Sequence of chain 1.A:
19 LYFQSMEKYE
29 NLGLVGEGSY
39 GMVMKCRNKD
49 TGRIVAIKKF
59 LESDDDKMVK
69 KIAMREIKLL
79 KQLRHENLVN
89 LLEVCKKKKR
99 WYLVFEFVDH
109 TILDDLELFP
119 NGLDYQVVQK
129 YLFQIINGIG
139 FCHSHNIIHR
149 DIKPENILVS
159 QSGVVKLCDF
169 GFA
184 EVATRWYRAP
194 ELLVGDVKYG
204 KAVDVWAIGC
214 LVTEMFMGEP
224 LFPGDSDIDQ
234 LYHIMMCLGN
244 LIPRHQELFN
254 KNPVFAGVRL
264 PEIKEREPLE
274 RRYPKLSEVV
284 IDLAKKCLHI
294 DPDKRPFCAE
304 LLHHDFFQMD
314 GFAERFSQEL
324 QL

Binding-site contacts:
Ligand atom CAK contacts residue VAL33 of chain 1.A at 3.4 Å (hydrophobic).
Ligand atom CAI contacts residue EDO1 of chain 1.C at 3.6 Å.
Ligand atom CAJ contacts residue TYR38 of chain 1.A at 3.6 Å (hydrophobic).
Ligand atom CAJ contacts residue ASP167 of chain 1.A at 3.6 Å.
Ligand atom NAO contacts residue VAL106 of chain 1.A at 3.0 Å (h-bond).
Ligand atom CAL contacts residue VAL106 of chain 1.A at 3.2 Å (hydrophobic).
Ligand atom CAV contacts residue CYS166 of chain 1.A at 3.5 Å (hydrophobic).
Ligand atom CAL contacts residue PHE105 of chain 1.A at 3.5 Å (hydrophobic).
Ligand atom CAM contacts residue VAL33 of chain 1.A at 3.7 Å (hydrophobic).
Ligand atom SAE contacts residue EDO1 of chain 1.C at 3.7 Å.
Ligand atom FAG contacts residue CYS166 of chain 1.A at 3.1 Å.
Ligand atom NAO contacts residue LEU156 of chain 1.A at 3.7 Å.
Ligand atom CAM contacts residue THR109 of chain 1.A at 3.5 Å.
Ligand atom CAK contacts residue THR109 of chain 1.A at 3.8 Å.
Ligand atom NAR contacts residue PHE105 of chain 1.A at 3.4 Å.
Ligand atom CAU contacts residue EDO1 of chain 1.C at 3.7 Å.
Ligand atom CAV contacts residue TYR38 of chain 1.A at 3.5 Å (hydrophobic).
Ligand atom CAM contacts residue TYR38 of chain 1.A at 3.7 Å (hydrophobic).
Ligand atom FAG contacts residue GLU153 of chain 1.A at 3.4 Å.
Ligand atom NAA contacts residue ALA54 of chain 1.A at 3.7 Å.
Ligand atom OAD contacts residue TYR38 of chain 1.A at 3.6 Å.
Ligand atom FAF contacts residue VAL41 of chain 1.A at 3.3 Å.
Ligand atom CAL contacts residue ASP107 of chain 1.A at 3.5 Å.
Ligand atom CAN contacts residue ASP107 of chain 1.A at 3.8 Å.
Ligand atom CAX contacts residue LEU156 of chain 1.A at 3.8 Å (hydrophobic).
Ligand atom OAD contacts residue GLY34 of chain 1.A at 3.2 Å.
Ligand atom NAB contacts residue THR109 of chain 1.A at 3.6 Å (h-bond).
Ligand atom CAH contacts residue ASP167 of chain 1.A at 3.4 Å.
Ligand atom NAB contacts residue ASP112 of chain 1.A at 2.7 Å (salt-bridge).
Ligand atom NAP contacts residue LEU156 of chain 1.A at 3.7 Å.
Ligand atom CAY contacts residue THR109 of chain 1.A at 3.8 Å.
Ligand atom CAT contacts residue LEU156 of chain 1.A at 3.5 Å (hydrophobic).
Ligand atom NAR contacts residue VAL106 of chain 1.A at 2.8 Å (h-bond).
Ligand atom CAW contacts residue VAL106 of chain 1.A at 3.4 Å (hydrophobic).
Ligand atom NBA contacts residue LEU156 of chain 1.A at 3.6 Å.
Ligand atom CAX contacts residue VAL106 of chain 1.A at 3.7 Å (hydrophobic).
Ligand atom FAG contacts residue TYR38 of chain 1.A at 3.2 Å.
Ligand atom NAA contacts residue VAL87 of chain 1.A at 3.5 Å.
Ligand atom NAO contacts residue PHE105 of chain 1.A at 3.8 Å.
Ligand atom NAA contacts residue GLU104 of chain 1.A at 2.9 Å (salt-bridge).

This protein binds this small molecule.
Small molecule (SMILES): Nc1nc(Nc2ccc(S(N)(=O)=O)cc2)nn1C(=S)Nc1c(F)cccc1F